Sequence of chain 1.M:
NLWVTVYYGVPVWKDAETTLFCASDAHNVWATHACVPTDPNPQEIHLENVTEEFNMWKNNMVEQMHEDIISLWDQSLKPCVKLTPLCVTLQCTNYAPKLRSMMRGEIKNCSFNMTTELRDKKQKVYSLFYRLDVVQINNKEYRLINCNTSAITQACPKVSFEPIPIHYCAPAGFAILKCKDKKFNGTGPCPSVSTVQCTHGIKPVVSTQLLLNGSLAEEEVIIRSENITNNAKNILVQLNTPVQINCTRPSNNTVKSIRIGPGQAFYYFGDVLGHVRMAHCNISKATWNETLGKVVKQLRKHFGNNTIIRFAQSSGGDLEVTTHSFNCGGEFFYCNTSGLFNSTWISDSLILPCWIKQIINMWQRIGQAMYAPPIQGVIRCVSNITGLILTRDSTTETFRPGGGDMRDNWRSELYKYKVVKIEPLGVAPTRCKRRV

Binding-site contacts:
Ligand atom C8 contacts residue GLN100 of chain 1.M at 3.9 Å.
Ligand atom O7 contacts residue PHE121 of chain 1.M at 4.2 Å.
Ligand atom C3 contacts residue ASN122 of chain 1.M at 3.6 Å.
Ligand atom C2 contacts residue GLN100 of chain 1.M at 4.0 Å.
Ligand atom C7 contacts residue GLN100 of chain 1.M at 3.3 Å.
Ligand atom C7 contacts residue ASN122 of chain 1.M at 3.3 Å.
Ligand atom C8 contacts residue PHE121 of chain 1.M at 3.6 Å (hydrophobic).
Ligand atom O5 contacts residue ASN122 of chain 1.M at 2.4 Å (h-bond).
Ligand atom O7 contacts residue GLN100 of chain 1.M at 3.2 Å (h-bond).
Ligand atom O3 contacts residue GLN100 of chain 1.M at 3.0 Å (h-bond).
Ligand atom C8 contacts residue SER120 of chain 1.M at 3.3 Å.
Ligand atom C8 contacts residue ASN122 of chain 1.M at 3.8 Å.
Ligand atom C2 contacts residue ASN122 of chain 1.M at 2.3 Å.
Ligand atom C3 contacts residue GLN100 of chain 1.M at 4.1 Å.
Ligand atom C1 contacts residue ASN122 of chain 1.M at 1.4 Å.
Ligand atom N2 contacts residue GLN100 of chain 1.M at 3.7 Å.
Ligand atom C7 contacts residue PHE121 of chain 1.M at 4.1 Å (hydrophobic).
Ligand atom N2 contacts residue ASN122 of chain 1.M at 2.9 Å (h-bond).
Ligand atom C5 contacts residue ASN122 of chain 1.M at 3.6 Å.
Ligand atom O7 contacts residue ASN122 of chain 1.M at 3.3 Å (h-bond).
Ligand atom C4 contacts residue ASN122 of chain 1.M at 4.1 Å.

This small molecule binds to this protein.
Small molecule (SMILES): CC(=O)N[C@@H]1[C@@H](O)[C@H](O)[C@@H](CO)O[C@H]1O